Sequence of chain 26.A:
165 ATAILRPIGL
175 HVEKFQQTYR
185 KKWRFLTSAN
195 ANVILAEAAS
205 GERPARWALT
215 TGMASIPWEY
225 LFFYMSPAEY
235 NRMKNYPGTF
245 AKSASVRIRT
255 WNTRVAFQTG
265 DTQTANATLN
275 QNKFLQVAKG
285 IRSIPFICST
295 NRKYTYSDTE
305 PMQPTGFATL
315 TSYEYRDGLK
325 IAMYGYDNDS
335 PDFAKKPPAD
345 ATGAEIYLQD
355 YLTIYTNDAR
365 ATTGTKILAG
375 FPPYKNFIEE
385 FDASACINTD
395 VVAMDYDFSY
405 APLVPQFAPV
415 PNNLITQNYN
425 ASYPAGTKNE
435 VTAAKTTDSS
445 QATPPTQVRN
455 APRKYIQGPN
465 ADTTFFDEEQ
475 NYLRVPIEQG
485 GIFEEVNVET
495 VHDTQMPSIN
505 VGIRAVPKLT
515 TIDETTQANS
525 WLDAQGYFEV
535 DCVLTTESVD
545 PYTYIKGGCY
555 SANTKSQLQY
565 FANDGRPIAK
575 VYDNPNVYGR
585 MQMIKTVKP

Sequence of chain 31.A:
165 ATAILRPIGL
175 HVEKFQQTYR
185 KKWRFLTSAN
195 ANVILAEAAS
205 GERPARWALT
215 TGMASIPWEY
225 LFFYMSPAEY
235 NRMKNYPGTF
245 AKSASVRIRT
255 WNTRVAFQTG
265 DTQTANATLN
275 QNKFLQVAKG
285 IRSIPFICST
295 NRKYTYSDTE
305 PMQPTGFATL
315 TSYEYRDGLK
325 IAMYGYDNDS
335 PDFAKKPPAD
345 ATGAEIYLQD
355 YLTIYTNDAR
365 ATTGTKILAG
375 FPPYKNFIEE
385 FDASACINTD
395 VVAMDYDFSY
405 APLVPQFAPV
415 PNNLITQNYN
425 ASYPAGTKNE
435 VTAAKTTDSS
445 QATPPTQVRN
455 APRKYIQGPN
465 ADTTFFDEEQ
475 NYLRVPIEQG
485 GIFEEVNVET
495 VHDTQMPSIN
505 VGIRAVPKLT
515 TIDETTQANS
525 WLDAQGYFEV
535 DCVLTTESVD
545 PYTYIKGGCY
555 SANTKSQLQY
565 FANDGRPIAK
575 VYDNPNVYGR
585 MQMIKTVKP

A protein and the small-molecule ligand that binds it are described below.
Small molecule (SMILES): N=c1ccn([C@H]2C[C@H](O[P](=O)(O)OC[C@H]3O[C@@H](n4cnc5c(=O)nc(N)[nH]c54)C[C@@H]3O)[C@@H](COP(=O)=O)O2)c(=O)[nH]1

Sequence of chain 28.A:
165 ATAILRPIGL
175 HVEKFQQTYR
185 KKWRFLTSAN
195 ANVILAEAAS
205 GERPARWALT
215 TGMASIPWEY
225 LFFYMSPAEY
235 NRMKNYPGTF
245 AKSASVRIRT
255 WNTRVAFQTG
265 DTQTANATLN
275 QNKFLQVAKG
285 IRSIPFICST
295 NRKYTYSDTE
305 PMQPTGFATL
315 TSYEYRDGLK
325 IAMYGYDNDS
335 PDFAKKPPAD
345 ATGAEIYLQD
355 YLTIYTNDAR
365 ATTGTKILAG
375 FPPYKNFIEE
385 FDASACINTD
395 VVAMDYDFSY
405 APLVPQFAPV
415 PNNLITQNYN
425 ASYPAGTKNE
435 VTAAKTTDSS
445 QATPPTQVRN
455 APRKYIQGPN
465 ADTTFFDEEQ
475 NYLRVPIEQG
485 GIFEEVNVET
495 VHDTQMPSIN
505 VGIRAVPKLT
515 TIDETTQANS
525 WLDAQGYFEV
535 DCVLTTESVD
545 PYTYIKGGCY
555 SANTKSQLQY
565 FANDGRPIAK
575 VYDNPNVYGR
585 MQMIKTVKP

Binding-site contacts:
Ligand atom C5 contacts residue ARG170 of chain 28.A at 3.1 Å.
Ligand atom C4 contacts residue LYS379 of chain 26.A at 3.9 Å.
Ligand atom C6 contacts residue LYS186 of chain 31.A at 3.7 Å.
Ligand atom O5' contacts residue ARG184 of chain 31.A at 2.3 Å (salt-bridge).
Ligand atom N1 contacts residue PRO171 of chain 28.A at 3.8 Å.
Ligand atom N2 contacts residue PRO171 of chain 28.A at 2.9 Å (h-bond).
Ligand atom C4 contacts residue LYS186 of chain 31.A at 3.6 Å.
Ligand atom N4 contacts residue ILE172 of chain 28.A at 3.7 Å.
Ligand atom C6 contacts residue DC1 of chain 26.C at 3.5 Å.
Ligand atom N3 contacts residue LYS186 of chain 31.A at 3.5 Å.
Ligand atom C4' contacts residue ARG184 of chain 31.A at 3.4 Å.
Ligand atom N3 contacts residue ILE172 of chain 28.A at 3.5 Å.
Ligand atom N4 contacts residue ASN380 of chain 26.A at 3.1 Å (h-bond).
Ligand atom C2 contacts residue ILE172 of chain 28.A at 3.8 Å (hydrophobic).
Ligand atom N1 contacts residue DC1 of chain 26.C at 2.9 Å (h-bond).
Ligand atom C6 contacts residue ARG170 of chain 28.A at 1.9 Å.
Ligand atom O6 contacts residue ARG170 of chain 28.A at 0.9 Å (salt-bridge).
Ligand atom C4' contacts residue ARG251 of chain 31.A at 3.8 Å.
Ligand atom C2 contacts residue ARG170 of chain 28.A at 3.9 Å.
Ligand atom C5' contacts residue ARG184 of chain 31.A at 3.4 Å.
Ligand atom N2 contacts residue ILE172 of chain 28.A at 3.6 Å.
Ligand atom N1 contacts residue ARG170 of chain 28.A at 2.5 Å (salt-bridge).
Ligand atom O2 contacts residue ARG184 of chain 31.A at 3.7 Å.
Ligand atom P contacts residue ARG184 of chain 31.A at 2.8 Å.
Ligand atom C4 contacts residue ILE172 of chain 28.A at 3.5 Å (hydrophobic).
Ligand atom O3' contacts residue ARG184 of chain 31.A at 3.1 Å (salt-bridge).
Ligand atom N7 contacts residue ARG170 of chain 28.A at 3.8 Å.
Ligand atom OP1 contacts residue ARG251 of chain 31.A at 3.4 Å (salt-bridge).
Ligand atom N4 contacts residue LEU169 of chain 28.A at 3.9 Å.
Ligand atom N4 contacts residue LYS379 of chain 26.A at 3.0 Å (salt-bridge).
Ligand atom C2 contacts residue DC1 of chain 26.C at 3.5 Å.
Ligand atom O2 contacts residue LYS185 of chain 31.A at 3.7 Å.
Ligand atom O4' contacts residue ASP535 of chain 31.A at 3.7 Å.
Ligand atom C5 contacts residue LYS186 of chain 31.A at 3.6 Å.
Ligand atom O6 contacts residue DC1 of chain 26.C at 2.9 Å (h-bond).
Ligand atom C5' contacts residue ARG251 of chain 31.A at 3.8 Å.
Ligand atom N2 contacts residue DC1 of chain 26.C at 2.8 Å (h-bond).
Ligand atom N4 contacts residue LYS186 of chain 31.A at 3.9 Å.
Ligand atom OP1 contacts residue ARG184 of chain 31.A at 2.5 Å (salt-bridge).
Ligand atom C2 contacts residue PRO171 of chain 28.A at 3.6 Å (hydrophobic).